A protein and the small-molecule ligand that binds it are described below.
Small molecule (SMILES): CCCC(=Cc1ccc(-c2cccc(C(=O)O)c2)o1)[N+](=O)[O-]

Sequence of chain 1.A:
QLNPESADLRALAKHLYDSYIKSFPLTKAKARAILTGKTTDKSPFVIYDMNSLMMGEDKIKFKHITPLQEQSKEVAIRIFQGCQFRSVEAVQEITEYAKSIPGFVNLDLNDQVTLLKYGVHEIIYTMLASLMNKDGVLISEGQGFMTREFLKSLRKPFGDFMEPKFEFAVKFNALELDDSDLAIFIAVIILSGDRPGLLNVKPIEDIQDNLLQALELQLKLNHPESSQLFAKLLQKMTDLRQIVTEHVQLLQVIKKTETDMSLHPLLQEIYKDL

Binding-site contacts:
Ligand atom C16 contacts residue ILE151 of chain 1.A at 3.7 Å (hydrophobic).
Ligand atom O22 contacts residue ARG98 of chain 1.A at 2.7 Å (salt-bridge).
Ligand atom C19 contacts residue ILE151 of chain 1.A at 3.8 Å (hydrophobic).
Ligand atom C21 contacts residue SER152 of chain 1.A at 3.4 Å.
Ligand atom C21 contacts residue ARG98 of chain 1.A at 3.1 Å.
Ligand atom O23 contacts residue PHE74 of chain 1.A at 3.7 Å.
Ligand atom O23 contacts residue LYS73 of chain 1.A at 3.9 Å.
Ligand atom C10 contacts residue CYS95 of chain 1.A at 2.8 Å (hydrophobic).
Ligand atom C3 contacts residue SER99 of chain 1.A at 4.0 Å.
Ligand atom O22 contacts residue SER152 of chain 1.A at 3.0 Å (h-bond).
Ligand atom C21 contacts residue ILE77 of chain 1.A at 3.8 Å (hydrophobic).
Ligand atom C18 contacts residue MET158 of chain 1.A at 3.8 Å (hydrophobic).
Ligand atom C8 contacts residue CYS95 of chain 1.A at 1.8 Å (hydrophobic).
Ligand atom C12 contacts residue MET174 of chain 1.A at 4.0 Å (hydrophobic).
Ligand atom C15 contacts residue ILE151 of chain 1.A at 3.8 Å (hydrophobic).
Ligand atom O6 contacts residue ILE151 of chain 1.A at 4.0 Å.
Ligand atom C14 contacts residue ILE151 of chain 1.A at 3.9 Å (hydrophobic).
Ligand atom N5 contacts residue LEU140 of chain 1.A at 4.0 Å.
Ligand atom C14 contacts residue CYS95 of chain 1.A at 4.0 Å (hydrophobic).
Ligand atom O6 contacts residue VAL149 of chain 1.A at 3.7 Å.
Ligand atom C19 contacts residue ILE77 of chain 1.A at 3.8 Å (hydrophobic).
Ligand atom C4 contacts residue MET174 of chain 1.A at 4.0 Å (hydrophobic).
Ligand atom O6 contacts residue MET174 of chain 1.A at 3.7 Å.
Ligand atom C20 contacts residue ILE77 of chain 1.A at 4.0 Å (hydrophobic).
Ligand atom C2 contacts residue LEU140 of chain 1.A at 3.8 Å (hydrophobic).
Ligand atom O23 contacts residue ARG98 of chain 1.A at 2.9 Å (salt-bridge).
Ligand atom C17 contacts residue MET158 of chain 1.A at 3.4 Å (hydrophobic).
Ligand atom C8 contacts residue MET174 of chain 1.A at 3.9 Å (hydrophobic).
Ligand atom C18 contacts residue ILE151 of chain 1.A at 4.0 Å (hydrophobic).
Ligand atom O23 contacts residue SER152 of chain 1.A at 3.4 Å.
Ligand atom C19 contacts residue PHE74 of chain 1.A at 4.0 Å (hydrophobic).
Ligand atom O11 contacts residue CYS95 of chain 1.A at 3.0 Å.
Ligand atom C1 contacts residue ARG98 of chain 1.A at 3.5 Å.
Ligand atom C3 contacts residue CYS95 of chain 1.A at 3.2 Å (hydrophobic).
Ligand atom C12 contacts residue CYS95 of chain 1.A at 3.7 Å (hydrophobic).
Ligand atom C20 contacts residue ILE151 of chain 1.A at 3.9 Å (hydrophobic).
Ligand atom C4 contacts residue CYS95 of chain 1.A at 3.0 Å (hydrophobic).
Ligand atom O23 contacts residue ILE77 of chain 1.A at 3.7 Å.
Ligand atom C1 contacts residue SER99 of chain 1.A at 3.7 Å.
Ligand atom O6 contacts residue LEU140 of chain 1.A at 4.1 Å.